Sequence of chain 2.A:
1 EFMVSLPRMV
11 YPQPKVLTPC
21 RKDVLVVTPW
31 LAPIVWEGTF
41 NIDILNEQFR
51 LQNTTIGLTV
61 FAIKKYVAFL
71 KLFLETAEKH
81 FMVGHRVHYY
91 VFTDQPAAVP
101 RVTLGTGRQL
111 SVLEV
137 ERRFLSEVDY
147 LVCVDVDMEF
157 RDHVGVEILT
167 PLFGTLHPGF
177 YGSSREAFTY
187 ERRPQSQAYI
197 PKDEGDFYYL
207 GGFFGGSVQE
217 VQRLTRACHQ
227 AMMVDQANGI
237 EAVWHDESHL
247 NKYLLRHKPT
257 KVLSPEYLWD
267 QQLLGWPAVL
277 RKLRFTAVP

Binding-site contacts:
Ligand atom C6 contacts residue PRO174 of chain 2.A at 3.7 Å (hydrophobic).
Ligand atom C5 contacts residue GLU243 of chain 2.A at 4.0 Å.
Ligand atom C4 contacts residue ASP266 of chain 2.A at 3.2 Å.
Ligand atom C6 contacts residue GLU243 of chain 2.A at 3.2 Å.
Ligand atom O4 contacts residue HIS173 of chain 2.A at 3.3 Å.
Ligand atom O6 contacts residue LEU269 of chain 2.A at 2.6 Å.
Ligand atom O6 contacts residue THR185 of chain 2.A at 2.5 Å (h-bond).
Ligand atom C7 contacts residue PHE176 of chain 2.A at 4.1 Å (hydrophobic).
Ligand atom C5 contacts residue TRP240 of chain 2.A at 3.5 Å (hydrophobic).
Ligand atom C6 contacts residue THR185 of chain 2.A at 3.3 Å.
Ligand atom O5 contacts residue HIS173 of chain 2.A at 3.2 Å (h-bond).
Ligand atom C6 contacts residue LEU269 of chain 2.A at 3.0 Å (hydrophobic).
Ligand atom O6 contacts residue TYR204 of chain 2.A at 4.0 Å.
Ligand atom C6 contacts residue TRP240 of chain 2.A at 3.3 Å (hydrophobic).
Ligand atom N2 contacts residue PHE176 of chain 2.A at 3.3 Å.
Ligand atom C1 contacts residue HIS173 of chain 2.A at 3.7 Å.
Ligand atom O6 contacts residue TRP240 of chain 2.A at 3.1 Å (h-bond).
Ligand atom C4 contacts residue GLU243 of chain 2.A at 3.5 Å.
Ligand atom C3 contacts residue TRP240 of chain 2.A at 3.9 Å (hydrophobic).
Ligand atom C4 contacts residue LEU269 of chain 2.A at 3.9 Å (hydrophobic).
Ligand atom C6 contacts residue TYR204 of chain 2.A at 3.6 Å (hydrophobic).
Ligand atom O4 contacts residue HIS173 of chain 2.A at 3.1 Å (h-bond).
Ligand atom C3 contacts residue PHE176 of chain 2.A at 3.8 Å (hydrophobic).
Ligand atom O4 contacts residue ASP266 of chain 2.A at 2.8 Å (salt-bridge).
Ligand atom O6 contacts residue PHE176 of chain 2.A at 3.6 Å.
Ligand atom C6 contacts residue HIS173 of chain 2.A at 4.2 Å.
Ligand atom C5 contacts residue HIS173 of chain 2.A at 4.2 Å.
Ligand atom O5 contacts residue PHE176 of chain 2.A at 4.0 Å.
Ligand atom C2 contacts residue HIS173 of chain 2.A at 3.7 Å.
Ligand atom C4 contacts residue HIS173 of chain 2.A at 4.2 Å.
Ligand atom O3 contacts residue PHE176 of chain 2.A at 4.1 Å.
Ligand atom C4 contacts residue TRP240 of chain 2.A at 3.7 Å (hydrophobic).
Ligand atom C8 contacts residue PHE176 of chain 2.A at 3.6 Å (hydrophobic).
Ligand atom C5 contacts residue HIS173 of chain 2.A at 4.0 Å.
Ligand atom C3 contacts residue ASP266 of chain 2.A at 4.1 Å.
Ligand atom O3 contacts residue ASP266 of chain 2.A at 3.7 Å.
Ligand atom C4 contacts residue HIS173 of chain 2.A at 4.1 Å.
Ligand atom O4 contacts residue GLU243 of chain 2.A at 2.7 Å (salt-bridge).
Ligand atom O4 contacts residue ALA283 of chain 2.A at 3.9 Å.
Ligand atom C6 contacts residue ASP266 of chain 2.A at 4.2 Å.

A small-molecule ligand and the protein it binds are described below.
Small molecule (SMILES): CC(=O)N[C@@H]1[C@@H](O)[C@H](O[C@@H]2O[C@H](CO)[C@H](O)[C@H](O)[C@H]2O[C@@H]2O[C@@H](C)[C@@H](O)[C@@H](O)[C@@H]2O)[C@@H](CO)O[C@H]1O